The protein below binds the small molecule below.
Small molecule (SMILES): Cc1ncc(-c2cccc(N3CCN(c4cnc(N)nc4N)CC3)c2)cn1

Binding-site contacts:
Ligand atom N6 contacts residue NDP1 of chain 1.D at 3.8 Å.
Ligand atom C9 contacts residue MET62 of chain 1.A at 4.0 Å (hydrophobic).
Ligand atom C11 contacts residue MET62 of chain 1.A at 4.0 Å (hydrophobic).
Ligand atom C16 contacts residue ASP31 of chain 1.A at 3.9 Å.
Ligand atom N4 contacts residue ASP31 of chain 1.A at 3.0 Å (salt-bridge).
Ligand atom N7 contacts residue THR147 of chain 1.A at 3.5 Å (h-bond).
Ligand atom C4 contacts residue PRO63 of chain 1.A at 3.9 Å (hydrophobic).
Ligand atom C17 contacts residue ASP31 of chain 1.A at 3.9 Å.
Ligand atom N6 contacts residue PHE35 of chain 1.A at 3.6 Å.
Ligand atom C18 contacts residue VAL8 of chain 1.A at 3.7 Å (hydrophobic).
Ligand atom C6 contacts residue PHE66 of chain 1.A at 3.8 Å (hydrophobic).
Ligand atom N7 contacts residue VAL9 of chain 1.A at 3.3 Å.
Ligand atom N6 contacts residue VAL8 of chain 1.A at 3.1 Å (h-bond).
Ligand atom C17 contacts residue ALA10 of chain 1.A at 3.7 Å (hydrophobic).
Ligand atom N7 contacts residue ALA10 of chain 1.A at 3.5 Å (h-bond).
Ligand atom C14 contacts residue LEU23 of chain 1.A at 3.8 Å (hydrophobic).
Ligand atom C12 contacts residue PHE35 of chain 1.A at 3.6 Å (hydrophobic).
Ligand atom C16 contacts residue EDO1 of chain 1.G at 4.0 Å.
Ligand atom N5 contacts residue VAL9 of chain 1.A at 3.5 Å.
Ligand atom N contacts residue HIS27 of chain 1.A at 3.6 Å (h-bond).
Ligand atom C1 contacts residue HIS27 of chain 1.A at 4.0 Å.
Ligand atom C17 contacts residue VAL9 of chain 1.A at 3.8 Å (hydrophobic).
Ligand atom N5 contacts residue VAL8 of chain 1.A at 3.5 Å (h-bond).
Ligand atom C13 contacts residue LEU23 of chain 1.A at 4.0 Å (hydrophobic).
Ligand atom C18 contacts residue NDP1 of chain 1.D at 3.7 Å.
Ligand atom C15 contacts residue PHE35 of chain 1.A at 3.9 Å (hydrophobic).
Ligand atom N5 contacts residue NDP1 of chain 1.D at 3.8 Å.
Ligand atom N6 contacts residue VAL126 of chain 1.A at 3.2 Å (h-bond).
Ligand atom C18 contacts residue PHE35 of chain 1.A at 3.6 Å (hydrophobic).
Ligand atom N6 contacts residue TYR132 of chain 1.A at 3.7 Å.
Ligand atom C6 contacts residue PHE32 of chain 1.A at 3.4 Å (hydrophobic).
Ligand atom N5 contacts residue PHE35 of chain 1.A at 3.7 Å.
Ligand atom C3 contacts residue PRO63 of chain 1.A at 4.0 Å (hydrophobic).
Ligand atom N7 contacts residue ASP31 of chain 1.A at 3.2 Å (salt-bridge).
Ligand atom N7 contacts residue VAL8 of chain 1.A at 4.0 Å.
Ligand atom C7 contacts residue MET62 of chain 1.A at 3.6 Å (hydrophobic).
Ligand atom N5 contacts residue ALA10 of chain 1.A at 3.9 Å.
Ligand atom C8 contacts residue MET62 of chain 1.A at 3.5 Å (hydrophobic).
Ligand atom C13 contacts residue NDP1 of chain 1.D at 3.6 Å.
Ligand atom C7 contacts residue PHE32 of chain 1.A at 3.5 Å (hydrophobic).

Sequence of chain 1.A:
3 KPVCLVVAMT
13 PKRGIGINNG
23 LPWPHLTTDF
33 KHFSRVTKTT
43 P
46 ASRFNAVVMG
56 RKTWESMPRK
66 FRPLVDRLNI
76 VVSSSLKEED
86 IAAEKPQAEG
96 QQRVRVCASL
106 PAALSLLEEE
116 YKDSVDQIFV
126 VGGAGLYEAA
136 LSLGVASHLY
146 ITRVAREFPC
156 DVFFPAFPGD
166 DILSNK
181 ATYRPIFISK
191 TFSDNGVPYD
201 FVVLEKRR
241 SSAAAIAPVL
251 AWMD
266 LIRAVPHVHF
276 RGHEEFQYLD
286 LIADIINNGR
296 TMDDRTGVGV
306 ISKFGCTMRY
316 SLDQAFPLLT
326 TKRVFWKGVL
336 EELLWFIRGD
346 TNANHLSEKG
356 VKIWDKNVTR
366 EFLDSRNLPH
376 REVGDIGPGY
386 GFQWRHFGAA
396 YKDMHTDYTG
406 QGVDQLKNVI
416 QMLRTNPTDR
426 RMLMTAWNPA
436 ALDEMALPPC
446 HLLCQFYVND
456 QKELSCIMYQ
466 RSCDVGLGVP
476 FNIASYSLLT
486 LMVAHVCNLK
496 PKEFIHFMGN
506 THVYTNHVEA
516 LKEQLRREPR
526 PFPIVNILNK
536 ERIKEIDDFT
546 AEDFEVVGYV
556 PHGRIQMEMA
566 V